A protein and the small-molecule ligand that binds it are described below.
Small molecule (SMILES): C[C@@H](Cn1cnc2c(N)nc(N)nc21)OCP(=O)([O-])[O-]

Binding-site contacts:
Ligand atom C4 contacts residue VAL217 of chain 1.C at 3.6 Å (hydrophobic).
Ligand atom C14 contacts residue ALA116 of chain 1.C at 3.5 Å (hydrophobic).
Ligand atom C8 contacts residue ASN243 of chain 1.C at 3.8 Å.
Ligand atom N3 contacts residue MET219 of chain 1.C at 3.6 Å.
Ligand atom N7 contacts residue PHE200 of chain 1.C at 3.8 Å.
Ligand atom N1 contacts residue GLU201 of chain 1.C at 2.8 Å (salt-bridge).
Ligand atom N7 contacts residue ASN243 of chain 1.C at 3.0 Å (h-bond).
Ligand atom C2 contacts residue GLU201 of chain 1.C at 3.6 Å.
Ligand atom O3P contacts residue SER220 of chain 1.C at 2.8 Å (h-bond).
Ligand atom O2P contacts residue ARG84 of chain 1.C at 3.5 Å (salt-bridge).
Ligand atom O2P contacts residue ALA116 of chain 1.C at 3.1 Å (h-bond).
Ligand atom C8 contacts residue ALA116 of chain 1.C at 3.7 Å (hydrophobic).
Ligand atom O2P contacts residue ASN115 of chain 1.C at 3.3 Å.
Ligand atom N6 contacts residue PHE200 of chain 1.C at 3.5 Å.
Ligand atom N3 contacts residue VAL217 of chain 1.C at 3.8 Å.
Ligand atom C14 contacts residue SER33 of chain 1.C at 3.3 Å.
Ligand atom O2P contacts residue SER33 of chain 1.C at 3.0 Å (h-bond).
Ligand atom C8 contacts residue ALA117 of chain 1.C at 3.7 Å (hydrophobic).
Ligand atom O2P contacts residue GLY32 of chain 1.C at 3.6 Å.
Ligand atom C6 contacts residue GLU201 of chain 1.C at 3.8 Å.
Ligand atom N3 contacts residue GLY218 of chain 1.C at 3.6 Å.
Ligand atom C5 contacts residue VAL217 of chain 1.C at 3.8 Å (hydrophobic).
Ligand atom N9 contacts residue ALA116 of chain 1.C at 3.7 Å.
Ligand atom O1P contacts residue HIS86 of chain 1.C at 2.8 Å.
Ligand atom N6 contacts residue GLU201 of chain 1.C at 3.9 Å.
Ligand atom N2 contacts residue GLU201 of chain 1.C at 2.6 Å (salt-bridge).
Ligand atom C10 contacts residue ALA116 of chain 1.C at 3.3 Å (hydrophobic).
Ligand atom N2 contacts residue MET219 of chain 1.C at 3.3 Å.
Ligand atom N7 contacts residue ALA117 of chain 1.C at 3.7 Å.
Ligand atom C12 contacts residue PHE159 of chain 1.A at 3.8 Å (hydrophobic).
Ligand atom C6 contacts residue PHE200 of chain 1.C at 3.5 Å (hydrophobic).
Ligand atom N2 contacts residue VAL217 of chain 1.C at 3.8 Å.
Ligand atom C2 contacts residue MET219 of chain 1.C at 3.6 Å (hydrophobic).
Ligand atom P contacts residue SER33 of chain 1.C at 3.9 Å.
Ligand atom O3P contacts residue ASN115 of chain 1.C at 3.6 Å.
Ligand atom C5 contacts residue GLY118 of chain 1.C at 3.7 Å.
Ligand atom N6 contacts residue ASN243 of chain 1.C at 3.0 Å (h-bond).
Ligand atom N6 contacts residue GLY118 of chain 1.C at 3.7 Å.
Ligand atom C5 contacts residue PHE200 of chain 1.C at 3.5 Å (hydrophobic).
Ligand atom N7 contacts residue GLY118 of chain 1.C at 3.5 Å (h-bond).

Sequence of chain 1.A:
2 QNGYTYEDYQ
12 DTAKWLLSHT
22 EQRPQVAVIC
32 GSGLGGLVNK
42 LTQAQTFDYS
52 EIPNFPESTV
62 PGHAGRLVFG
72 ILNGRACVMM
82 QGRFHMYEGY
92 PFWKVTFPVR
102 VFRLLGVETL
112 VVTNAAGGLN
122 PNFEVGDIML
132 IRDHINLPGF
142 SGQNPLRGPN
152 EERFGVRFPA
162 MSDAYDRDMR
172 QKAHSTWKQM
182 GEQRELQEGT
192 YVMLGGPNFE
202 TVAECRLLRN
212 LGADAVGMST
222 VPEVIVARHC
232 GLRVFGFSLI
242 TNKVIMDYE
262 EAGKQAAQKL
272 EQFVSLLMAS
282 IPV

Sequence of chain 1.C:
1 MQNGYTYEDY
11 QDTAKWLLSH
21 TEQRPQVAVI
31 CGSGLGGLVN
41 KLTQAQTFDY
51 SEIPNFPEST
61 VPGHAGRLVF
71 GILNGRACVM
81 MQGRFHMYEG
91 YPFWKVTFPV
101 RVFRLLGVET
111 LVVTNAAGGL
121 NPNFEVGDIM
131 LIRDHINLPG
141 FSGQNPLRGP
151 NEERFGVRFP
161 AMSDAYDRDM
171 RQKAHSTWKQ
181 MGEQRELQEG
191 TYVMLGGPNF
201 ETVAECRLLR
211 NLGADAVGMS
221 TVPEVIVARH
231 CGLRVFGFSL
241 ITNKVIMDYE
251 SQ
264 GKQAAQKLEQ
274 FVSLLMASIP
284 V